Sequence of chain 1.D:
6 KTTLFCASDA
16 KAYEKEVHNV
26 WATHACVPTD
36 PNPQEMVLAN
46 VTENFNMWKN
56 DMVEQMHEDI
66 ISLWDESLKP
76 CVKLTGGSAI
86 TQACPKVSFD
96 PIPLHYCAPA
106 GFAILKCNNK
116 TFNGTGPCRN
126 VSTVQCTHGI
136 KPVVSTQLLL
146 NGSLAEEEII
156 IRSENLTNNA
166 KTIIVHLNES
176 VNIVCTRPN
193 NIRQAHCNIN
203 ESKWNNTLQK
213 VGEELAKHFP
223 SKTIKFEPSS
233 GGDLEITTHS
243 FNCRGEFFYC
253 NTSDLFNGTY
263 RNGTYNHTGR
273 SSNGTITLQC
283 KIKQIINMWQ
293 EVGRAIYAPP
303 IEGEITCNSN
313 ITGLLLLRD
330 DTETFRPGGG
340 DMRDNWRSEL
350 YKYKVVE

Binding-site contacts:
Ligand atom N2 contacts residue ASN146 of chain 1.D at 3.1 Å (h-bond).
Ligand atom O3 contacts residue SER311 of chain 1.D at 4.4 Å.
Ligand atom C3 contacts residue ASN146 of chain 1.D at 3.8 Å.
Ligand atom O6 contacts residue LYS136 of chain 1.D at 3.3 Å (salt-bridge).
Ligand atom N2 contacts residue CYS309 of chain 1.D at 4.5 Å.
Ligand atom O7 contacts residue PRO96 of chain 1.D at 3.7 Å.
Ligand atom C5 contacts residue ASN310 of chain 1.D at 3.5 Å.
Ligand atom C1 contacts residue ASN146 of chain 1.D at 1.4 Å.
Ligand atom C1 contacts residue ASN310 of chain 1.D at 4.0 Å.
Ligand atom C2 contacts residue ASN310 of chain 1.D at 4.3 Å.
Ligand atom O4 contacts residue ASN310 of chain 1.D at 3.9 Å.
Ligand atom O6 contacts residue ASP95 of chain 1.D at 4.5 Å.
Ligand atom C8 contacts residue ASN244 of chain 1.D at 4.0 Å.
Ligand atom C6 contacts residue LYS136 of chain 1.D at 4.2 Å.
Ligand atom C7 contacts residue SER311 of chain 1.D at 3.8 Å.
Ligand atom O3 contacts residue ASN310 of chain 1.D at 4.3 Å.
Ligand atom C2 contacts residue SER311 of chain 1.D at 3.6 Å.
Ligand atom O7 contacts residue VAL138 of chain 1.D at 4.3 Å.
Ligand atom C4 contacts residue ASN146 of chain 1.D at 4.2 Å.
Ligand atom O7 contacts residue ASN146 of chain 1.D at 3.8 Å.
Ligand atom C8 contacts residue VAL138 of chain 1.D at 4.3 Å (hydrophobic).
Ligand atom C8 contacts residue SER311 of chain 1.D at 3.8 Å.
Ligand atom O3 contacts residue ASP95 of chain 1.D at 4.4 Å.
Ligand atom O5 contacts residue ASN146 of chain 1.D at 2.2 Å (h-bond).
Ligand atom C5 contacts residue ASN146 of chain 1.D at 3.6 Å.
Ligand atom N2 contacts residue SER311 of chain 1.D at 2.8 Å (h-bond).
Ligand atom C3 contacts residue ASN310 of chain 1.D at 3.6 Å.
Ligand atom C8 contacts residue LEU145 of chain 1.D at 3.8 Å (hydrophobic).
Ligand atom O5 contacts residue LYS136 of chain 1.D at 3.7 Å.
Ligand atom O3 contacts residue CYS309 of chain 1.D at 3.2 Å (h-bond).
Ligand atom C4 contacts residue ASN310 of chain 1.D at 3.9 Å.
Ligand atom C7 contacts residue ASN146 of chain 1.D at 3.7 Å.
Ligand atom C2 contacts residue ASN146 of chain 1.D at 2.5 Å.
Ligand atom C3 contacts residue SER311 of chain 1.D at 3.9 Å.
Ligand atom C8 contacts residue PHE243 of chain 1.D at 4.2 Å (hydrophobic).
Ligand atom C3 contacts residue CYS309 of chain 1.D at 4.4 Å (hydrophobic).
Ligand atom C1 contacts residue SER311 of chain 1.D at 3.8 Å.
Ligand atom O5 contacts residue ASN310 of chain 1.D at 4.2 Å.
Ligand atom C4 contacts residue ASP95 of chain 1.D at 4.1 Å.

The small molecule below binds the protein below.
Small molecule (SMILES): CC(=O)N[C@@H]1[C@@H](O)[C@H](O)[C@@H](CO)O[C@H]1O